The small molecule below binds the protein below.
Small molecule (SMILES): O=C(O)[C@@H]1O[C@H](O[C@H]2[C@@H](OS(=O)(=O)O)O[C@@H](O)[C@H](NS(=O)(=O)O)[C@H]2O)[C@@H](OS(=O)(=O)O)[C@H](O)[C@@H]1O

Sequence of chain 10.H:
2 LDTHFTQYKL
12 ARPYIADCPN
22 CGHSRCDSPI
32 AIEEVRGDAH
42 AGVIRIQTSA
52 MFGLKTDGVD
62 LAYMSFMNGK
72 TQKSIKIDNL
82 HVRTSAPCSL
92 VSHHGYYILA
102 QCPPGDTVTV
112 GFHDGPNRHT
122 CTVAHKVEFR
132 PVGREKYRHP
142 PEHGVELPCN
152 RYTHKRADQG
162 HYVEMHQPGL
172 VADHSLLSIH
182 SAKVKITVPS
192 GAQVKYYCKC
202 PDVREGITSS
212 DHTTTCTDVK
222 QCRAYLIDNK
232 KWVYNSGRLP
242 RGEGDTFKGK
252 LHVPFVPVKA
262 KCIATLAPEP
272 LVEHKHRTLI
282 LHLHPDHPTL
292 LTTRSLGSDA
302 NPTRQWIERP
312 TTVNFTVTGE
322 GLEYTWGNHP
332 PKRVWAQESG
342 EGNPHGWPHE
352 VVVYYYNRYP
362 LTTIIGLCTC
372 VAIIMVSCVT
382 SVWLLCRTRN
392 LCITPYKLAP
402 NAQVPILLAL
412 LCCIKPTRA

Binding-site contacts:
Ligand atom C3 contacts residue LYS156 of chain 10.H at 4.0 Å.
Ligand atom OAH contacts residue LEU2 of chain 10.H at 2.8 Å (h-bond).
Ligand atom O6B contacts residue HIS94 of chain 10.H at 4.0 Å.
Ligand atom C3 contacts residue ALA158 of chain 10.H at 4.0 Å (hydrophobic).
Ligand atom O6A contacts residue HIS94 of chain 10.H at 3.2 Å (h-bond).
Ligand atom O5 contacts residue ARG157 of chain 10.H at 3.8 Å.
Ligand atom C6 contacts residue SER93 of chain 10.H at 4.0 Å.
Ligand atom O6B contacts residue ARG157 of chain 10.H at 3.3 Å (salt-bridge).
Ligand atom OAH contacts residue THR4 of chain 10.H at 3.7 Å.
Ligand atom C4 contacts residue LYS156 of chain 10.H at 4.0 Å.
Ligand atom C5 contacts residue LEU62 of chain 10.H at 3.8 Å (hydrophobic).
Ligand atom O3 contacts residue ARG157 of chain 10.H at 3.3 Å (salt-bridge).
Ligand atom O6B contacts residue LYS156 of chain 10.H at 3.3 Å.
Ligand atom O6A contacts residue HIS155 of chain 10.H at 3.8 Å.
Ligand atom SAG contacts residue THR4 of chain 10.H at 3.9 Å.
Ligand atom O4 contacts residue LYS156 of chain 10.H at 3.5 Å.
Ligand atom C2 contacts residue ALA158 of chain 10.H at 3.7 Å (hydrophobic).
Ligand atom OAF contacts residue THR4 of chain 10.H at 2.9 Å (h-bond).
Ligand atom O6A contacts residue LEU62 of chain 10.H at 3.4 Å.
Ligand atom O6A contacts residue SER93 of chain 10.H at 3.2 Å.
Ligand atom O5 contacts residue LYS156 of chain 10.H at 3.4 Å.
Ligand atom O4 contacts residue SER93 of chain 10.H at 3.0 Å (h-bond).
Ligand atom OAH contacts residue ARG157 of chain 10.H at 3.1 Å (salt-bridge).
Ligand atom SAG contacts residue ARG157 of chain 10.H at 3.6 Å (salt-bridge).
Ligand atom C6 contacts residue HIS155 of chain 10.H at 3.4 Å.
Ligand atom O5B contacts residue LYS156 of chain 10.H at 3.3 Å.
Ligand atom OAF contacts residue ARG157 of chain 10.H at 2.8 Å (salt-bridge).
Ligand atom C3 contacts residue ARG157 of chain 10.H at 3.7 Å.
Ligand atom O5 contacts residue HIS155 of chain 10.H at 3.6 Å.
Ligand atom OAH contacts residue ASP3 of chain 10.H at 4.0 Å.
Ligand atom O6B contacts residue LEU62 of chain 10.H at 4.0 Å.
Ligand atom OAF contacts residue ALA158 of chain 10.H at 3.3 Å.
Ligand atom C6 contacts residue LEU62 of chain 10.H at 3.5 Å (hydrophobic).
Ligand atom O4 contacts residue HIS155 of chain 10.H at 3.5 Å (h-bond).
Ligand atom O3 contacts residue LYS156 of chain 10.H at 3.0 Å.
Ligand atom OBI contacts residue LYS156 of chain 10.H at 4.0 Å.
Ligand atom O3 contacts residue ALA158 of chain 10.H at 3.0 Å (h-bond).
Ligand atom C6 contacts residue HIS94 of chain 10.H at 3.9 Å.
Ligand atom C5 contacts residue HIS155 of chain 10.H at 4.0 Å.
Ligand atom O6B contacts residue HIS155 of chain 10.H at 3.3 Å (h-bond).